The small molecule below binds the protein below.
Small molecule (SMILES): CC(=O)N[C@@H]1[C@@H](O)[C@H](O)[C@@H](CO)O[C@H]1O

Binding-site contacts:
Ligand atom O5 contacts residue TYR28 of chain 1.A at 4.4 Å.
Ligand atom O7 contacts residue TYR28 of chain 1.A at 4.2 Å.
Ligand atom C2 contacts residue ASN61 of chain 1.A at 2.5 Å.
Ligand atom C7 contacts residue ASN61 of chain 1.A at 4.3 Å.
Ligand atom O3 contacts residue ASN61 of chain 1.A at 3.7 Å.
Ligand atom C6 contacts residue ASN61 of chain 1.A at 3.3 Å.
Ligand atom C1 contacts residue ASN61 of chain 1.A at 1.4 Å.
Ligand atom O6 contacts residue ASN61 of chain 1.A at 4.5 Å.
Ligand atom C4 contacts residue ASN61 of chain 1.A at 3.2 Å.
Ligand atom C1 contacts residue TYR28 of chain 1.A at 3.8 Å (hydrophobic).
Ligand atom C3 contacts residue ASN61 of chain 1.A at 3.2 Å.
Ligand atom O7 contacts residue ASN61 of chain 1.A at 4.0 Å.
Ligand atom C5 contacts residue ASN61 of chain 1.A at 3.2 Å.
Ligand atom O5 contacts residue ASN61 of chain 1.A at 2.5 Å (h-bond).
Ligand atom N2 contacts residue ASN61 of chain 1.A at 3.7 Å.
Ligand atom O4 contacts residue ASN61 of chain 1.A at 4.3 Å.

Sequence of chain 1.A:
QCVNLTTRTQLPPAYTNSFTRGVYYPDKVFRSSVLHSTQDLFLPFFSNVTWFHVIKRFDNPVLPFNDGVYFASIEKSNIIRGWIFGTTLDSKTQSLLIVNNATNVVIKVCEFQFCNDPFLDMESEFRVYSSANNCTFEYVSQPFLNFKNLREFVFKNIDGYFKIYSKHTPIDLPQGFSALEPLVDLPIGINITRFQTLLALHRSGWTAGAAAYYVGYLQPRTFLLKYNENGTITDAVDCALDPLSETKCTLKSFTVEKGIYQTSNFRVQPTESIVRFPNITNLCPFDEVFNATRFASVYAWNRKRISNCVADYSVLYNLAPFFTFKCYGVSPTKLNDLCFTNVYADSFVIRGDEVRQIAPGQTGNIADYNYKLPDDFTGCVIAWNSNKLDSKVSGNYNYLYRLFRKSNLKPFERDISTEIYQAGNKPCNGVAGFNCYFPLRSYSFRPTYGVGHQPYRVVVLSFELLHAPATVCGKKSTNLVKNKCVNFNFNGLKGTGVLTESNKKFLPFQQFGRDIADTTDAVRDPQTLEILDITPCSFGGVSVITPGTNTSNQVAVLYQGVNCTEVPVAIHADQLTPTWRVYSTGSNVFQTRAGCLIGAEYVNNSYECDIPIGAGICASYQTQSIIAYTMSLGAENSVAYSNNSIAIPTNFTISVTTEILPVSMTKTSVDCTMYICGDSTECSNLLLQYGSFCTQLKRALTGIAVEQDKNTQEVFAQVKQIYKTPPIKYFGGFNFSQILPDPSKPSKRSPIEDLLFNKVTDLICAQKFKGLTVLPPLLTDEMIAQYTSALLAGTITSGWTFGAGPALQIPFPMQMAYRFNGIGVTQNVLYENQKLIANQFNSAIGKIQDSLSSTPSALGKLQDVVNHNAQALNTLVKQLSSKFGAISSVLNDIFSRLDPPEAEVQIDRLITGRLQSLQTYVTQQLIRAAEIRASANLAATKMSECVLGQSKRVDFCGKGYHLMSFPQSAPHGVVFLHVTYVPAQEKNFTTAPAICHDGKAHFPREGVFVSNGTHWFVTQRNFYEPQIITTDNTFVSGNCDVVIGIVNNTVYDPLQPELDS